Sequence of chain 1.B:
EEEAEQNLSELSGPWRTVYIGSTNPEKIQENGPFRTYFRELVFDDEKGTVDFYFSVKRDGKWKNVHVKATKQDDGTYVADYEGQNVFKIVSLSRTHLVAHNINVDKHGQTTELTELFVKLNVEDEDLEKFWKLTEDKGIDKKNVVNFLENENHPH

Binding-site contacts:
Ligand atom C1 contacts residue ANC1 of chain 1.D at 1.5 Å.
Ligand atom O1 contacts residue PHE40 of chain 1.B at 4.0 Å.
Ligand atom O1 contacts residue ANC1 of chain 1.D at 1.5 Å.
Ligand atom C8 contacts residue LEU115 of chain 1.B at 4.0 Å (hydrophobic).
Ligand atom C3 contacts residue ANC1 of chain 1.D at 1.2 Å.
Ligand atom C8 contacts residue THR116 of chain 1.B at 3.6 Å.
Ligand atom C1 contacts residue ASN103 of chain 1.B at 4.1 Å.
Ligand atom C5 contacts residue PHE40 of chain 1.B at 4.4 Å (hydrophobic).
Ligand atom C6 contacts residue ASN103 of chain 1.B at 3.9 Å.
Ligand atom C8 contacts residue GLU117 of chain 1.B at 3.8 Å.
Ligand atom C8 contacts residue ANC1 of chain 1.D at 1.0 Å.
Ligand atom C1 contacts residue ASN87 of chain 1.B at 3.7 Å.
Ligand atom C7 contacts residue ANC1 of chain 1.D at 0.8 Å.
Ligand atom O1 contacts residue PHE56 of chain 1.B at 3.8 Å.
Ligand atom C8 contacts residue PHE119 of chain 1.B at 4.3 Å (hydrophobic).
Ligand atom O1 contacts residue PHE54 of chain 1.B at 3.8 Å.
Ligand atom C8 contacts residue ILE22 of chain 1.B at 4.5 Å (hydrophobic).
Ligand atom C1 contacts residue ALA81 of chain 1.B at 4.1 Å (hydrophobic).
Ligand atom C4 contacts residue ASN103 of chain 1.B at 4.3 Å.
Ligand atom C5 contacts residue ANC1 of chain 1.D at 1.1 Å.
Ligand atom C2 contacts residue ALA81 of chain 1.B at 4.5 Å (hydrophobic).
Ligand atom C4 contacts residue ANC1 of chain 1.D at 0.3 Å.
Ligand atom C7 contacts residue PHE119 of chain 1.B at 3.9 Å (hydrophobic).
Ligand atom C2 contacts residue VAL69 of chain 1.B at 4.2 Å (hydrophobic).
Ligand atom C6 contacts residue ANC1 of chain 1.D at 0.8 Å.
Ligand atom C4 contacts residue PHE36 of chain 1.B at 4.4 Å (hydrophobic).
Ligand atom C2 contacts residue ANC1 of chain 1.D at 0.4 Å.
Ligand atom C6 contacts residue PHE89 of chain 1.B at 4.3 Å (hydrophobic).
Ligand atom C4 contacts residue PHE89 of chain 1.B at 4.3 Å (hydrophobic).
Ligand atom C7 contacts residue ILE22 of chain 1.B at 4.5 Å (hydrophobic).

The small molecule below binds the protein below.
Small molecule (SMILES): C=C[C@H](O)CCCCC